Sequence of chain 1.A:
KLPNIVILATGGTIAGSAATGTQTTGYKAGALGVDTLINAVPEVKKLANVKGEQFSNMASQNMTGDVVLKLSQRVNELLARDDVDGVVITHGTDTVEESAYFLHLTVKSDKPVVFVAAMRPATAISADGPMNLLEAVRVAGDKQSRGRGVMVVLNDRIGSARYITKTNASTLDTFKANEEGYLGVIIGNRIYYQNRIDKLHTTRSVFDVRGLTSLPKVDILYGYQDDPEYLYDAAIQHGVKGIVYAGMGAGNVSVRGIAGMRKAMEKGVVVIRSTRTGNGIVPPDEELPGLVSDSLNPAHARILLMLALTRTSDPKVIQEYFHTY

A small-molecule ligand and the protein it binds are described below.
Small molecule (SMILES): N[C@@H](CC(=O)O)C(=O)O

Binding-site contacts:
Ligand atom N contacts residue GLN64 of chain 3.A at 3.0 Å (h-bond).
Ligand atom O contacts residue GLY95 of chain 3.A at 3.4 Å.
Ligand atom N contacts residue ASP97 of chain 3.A at 2.8 Å (salt-bridge).
Ligand atom OD1 contacts residue THR96 of chain 3.A at 2.6 Å (h-bond).
Ligand atom C contacts residue GLY15 of chain 3.A at 4.3 Å.
Ligand atom C contacts residue SER63 of chain 3.A at 3.5 Å.
Ligand atom CB contacts residue THR16 of chain 3.A at 3.2 Å.
Ligand atom CB contacts residue ASP97 of chain 3.A at 3.5 Å.
Ligand atom OD1 contacts residue THR16 of chain 3.A at 3.2 Å (h-bond).
Ligand atom CA contacts residue GLN64 of chain 3.A at 4.0 Å.
Ligand atom O contacts residue SER63 of chain 3.A at 2.6 Å (h-bond).
Ligand atom O contacts residue THR96 of chain 3.A at 3.3 Å (h-bond).
Ligand atom OXT contacts residue GLY15 of chain 3.A at 3.4 Å.
Ligand atom OD2 contacts residue THR96 of chain 3.A at 2.9 Å (h-bond).
Ligand atom OD2 contacts residue GLY15 of chain 3.A at 3.9 Å.
Ligand atom OXT contacts residue ALA32 of chain 3.A at 3.9 Å.
Ligand atom OXT contacts residue GLY95 of chain 3.A at 3.4 Å.
Ligand atom C contacts residue ASP97 of chain 3.A at 3.9 Å.
Ligand atom O contacts residue ASP97 of chain 3.A at 3.1 Å (salt-bridge).
Ligand atom CA contacts residue THR16 of chain 3.A at 3.4 Å.
Ligand atom OD2 contacts residue GLY95 of chain 3.A at 3.3 Å.
Ligand atom CG contacts residue ALA121 of chain 3.A at 3.7 Å (hydrophobic).
Ligand atom C contacts residue THR16 of chain 3.A at 4.2 Å.
Ligand atom OXT contacts residue THR16 of chain 3.A at 4.0 Å.
Ligand atom CG contacts residue THR16 of chain 3.A at 2.9 Å.
Ligand atom OD1 contacts residue MET122 of chain 3.A at 4.0 Å.
Ligand atom OXT contacts residue ALA62 of chain 3.A at 3.3 Å.
Ligand atom C contacts residue GLY95 of chain 3.A at 3.5 Å.
Ligand atom O contacts residue GLN64 of chain 3.A at 3.8 Å.
Ligand atom CB contacts residue THR96 of chain 3.A at 3.4 Å.
Ligand atom OD1 contacts residue ALA121 of chain 3.A at 3.1 Å (h-bond).
Ligand atom OD2 contacts residue ALA121 of chain 3.A at 3.7 Å.
Ligand atom OD2 contacts residue THR16 of chain 3.A at 2.9 Å (h-bond).
Ligand atom CG contacts residue THR96 of chain 3.A at 2.9 Å.
Ligand atom N contacts residue ASN255 of chain 1.A at 3.5 Å (h-bond).
Ligand atom C contacts residue GLN64 of chain 3.A at 3.6 Å.
Ligand atom OXT contacts residue SER63 of chain 3.A at 2.7 Å (h-bond).
Ligand atom C contacts residue THR96 of chain 3.A at 3.9 Å.
Ligand atom OXT contacts residue GLN64 of chain 3.A at 3.6 Å.
Ligand atom CA contacts residue ASP97 of chain 3.A at 3.7 Å.

Sequence of chain 3.A:
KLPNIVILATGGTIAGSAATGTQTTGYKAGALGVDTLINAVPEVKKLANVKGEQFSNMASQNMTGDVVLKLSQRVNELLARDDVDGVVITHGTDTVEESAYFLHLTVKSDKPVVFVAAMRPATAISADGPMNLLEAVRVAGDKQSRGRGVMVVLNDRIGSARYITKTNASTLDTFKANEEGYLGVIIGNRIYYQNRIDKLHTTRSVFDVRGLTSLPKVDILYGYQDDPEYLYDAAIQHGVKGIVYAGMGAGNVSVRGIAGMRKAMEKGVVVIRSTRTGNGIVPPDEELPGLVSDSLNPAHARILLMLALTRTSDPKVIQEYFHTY